This protein binds this small molecule.
Small molecule (SMILES): CC(=O)N[C@H]1[C@H](O[C@H]2[C@H](O)[C@@H](NC(C)=O)CO[C@@H]2CO)O[C@H](CO)[C@@H](O)[C@@H]1O

Sequence of chain 1.E:
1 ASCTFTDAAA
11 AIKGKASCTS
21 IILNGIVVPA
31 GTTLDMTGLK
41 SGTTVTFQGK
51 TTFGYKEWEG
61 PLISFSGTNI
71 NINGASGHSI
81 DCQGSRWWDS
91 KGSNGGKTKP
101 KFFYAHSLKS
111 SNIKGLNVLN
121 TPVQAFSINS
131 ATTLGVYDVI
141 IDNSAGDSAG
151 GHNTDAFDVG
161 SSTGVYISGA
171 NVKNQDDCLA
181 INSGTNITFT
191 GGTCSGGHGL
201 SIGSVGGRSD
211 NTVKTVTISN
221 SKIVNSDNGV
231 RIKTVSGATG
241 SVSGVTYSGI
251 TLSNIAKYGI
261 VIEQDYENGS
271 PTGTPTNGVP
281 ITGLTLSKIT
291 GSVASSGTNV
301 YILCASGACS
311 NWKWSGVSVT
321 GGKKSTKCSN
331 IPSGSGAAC

Binding-site contacts:
Ligand atom C6 contacts residue TYR166 of chain 1.E at 3.6 Å (hydrophobic).
Ligand atom O6 contacts residue GLY164 of chain 1.E at 2.6 Å (h-bond).
Ligand atom C3 contacts residue ASN186 of chain 1.E at 3.8 Å.
Ligand atom O5 contacts residue THR133 of chain 1.E at 4.0 Å.
Ligand atom C8 contacts residue TYR137 of chain 1.E at 3.8 Å (hydrophobic).
Ligand atom C6 contacts residue THR133 of chain 1.E at 4.5 Å.
Ligand atom C1 contacts residue GLY164 of chain 1.E at 4.0 Å.
Ligand atom O6 contacts residue TYR166 of chain 1.E at 4.0 Å.
Ligand atom C1 contacts residue THR133 of chain 1.E at 4.2 Å.
Ligand atom C6 contacts residue GLY164 of chain 1.E at 3.5 Å.
Ligand atom N2 contacts residue ASN186 of chain 1.E at 3.0 Å (h-bond).
Ligand atom C5 contacts residue THR133 of chain 1.E at 3.9 Å.
Ligand atom O5 contacts residue ASN186 of chain 1.E at 2.4 Å (h-bond).
Ligand atom C7 contacts residue ASN186 of chain 1.E at 3.5 Å.
Ligand atom O6 contacts residue THR133 of chain 1.E at 3.6 Å.
Ligand atom C5 contacts residue GLY164 of chain 1.E at 4.3 Å.
Ligand atom C1 contacts residue ASN186 of chain 1.E at 1.5 Å.
Ligand atom O6 contacts residue LEU134 of chain 1.E at 4.4 Å.
Ligand atom C8 contacts residue TYR166 of chain 1.E at 3.7 Å (hydrophobic).
Ligand atom C2 contacts residue ASN186 of chain 1.E at 2.5 Å.
Ligand atom O5 contacts residue GLY164 of chain 1.E at 3.3 Å.
Ligand atom C5 contacts residue ASN186 of chain 1.E at 3.6 Å.
Ligand atom O7 contacts residue ASN186 of chain 1.E at 3.7 Å.
Ligand atom C4 contacts residue ASN186 of chain 1.E at 4.2 Å.